The protein below binds the small molecule below.
Small molecule (SMILES): CC[C@@H](O)CO

Sequence of chain 1.A:
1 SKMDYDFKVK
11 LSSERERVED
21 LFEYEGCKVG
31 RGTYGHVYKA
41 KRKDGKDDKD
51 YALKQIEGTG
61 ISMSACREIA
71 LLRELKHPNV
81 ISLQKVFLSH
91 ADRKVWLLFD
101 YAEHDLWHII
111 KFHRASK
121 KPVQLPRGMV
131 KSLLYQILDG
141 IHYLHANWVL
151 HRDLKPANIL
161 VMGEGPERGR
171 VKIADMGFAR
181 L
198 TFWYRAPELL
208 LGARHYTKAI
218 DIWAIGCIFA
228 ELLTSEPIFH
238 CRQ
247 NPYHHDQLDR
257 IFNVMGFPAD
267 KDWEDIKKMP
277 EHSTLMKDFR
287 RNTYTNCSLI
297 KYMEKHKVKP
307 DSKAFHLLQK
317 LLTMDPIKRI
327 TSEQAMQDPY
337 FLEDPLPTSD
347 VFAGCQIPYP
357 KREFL

Binding-site contacts:
Ligand atom C05 contacts residue GLN84 of chain 1.A at 3.9 Å.
Ligand atom O01 contacts residue FMT1 of chain 1.F at 3.3 Å (h-bond).
Ligand atom O02 contacts residue GLN84 of chain 1.A at 3.8 Å.
Ligand atom O01 contacts residue GLN84 of chain 1.A at 3.1 Å (h-bond).
Ligand atom C03 contacts residue FMT1 of chain 1.F at 4.2 Å.
Ligand atom C04 contacts residue FMT1 of chain 1.F at 3.8 Å.
Ligand atom C06 contacts residue GLN84 of chain 1.A at 3.7 Å.
Ligand atom C04 contacts residue GLN84 of chain 1.A at 3.8 Å.
Ligand atom C03 contacts residue GLN84 of chain 1.A at 2.9 Å.
Ligand atom O02 contacts residue LEU83 of chain 1.A at 4.5 Å.
Ligand atom C06 contacts residue LYS85 of chain 1.A at 4.3 Å.
Ligand atom O02 contacts residue ARG73 of chain 1.A at 4.4 Å.